Binding-site contacts:
Ligand atom O6 contacts residue ASN370 of chain 1.M at 4.5 Å.
Ligand atom O6 contacts residue PRO369 of chain 1.M at 3.4 Å.
Ligand atom C5 contacts residue ASN370 of chain 1.M at 3.7 Å.
Ligand atom C2 contacts residue ASN370 of chain 1.M at 2.5 Å.
Ligand atom C1 contacts residue ASN370 of chain 1.M at 1.4 Å.
Ligand atom O5 contacts residue PRO369 of chain 1.M at 4.5 Å.
Ligand atom O5 contacts residue ASN370 of chain 1.M at 2.4 Å (h-bond).
Ligand atom C3 contacts residue ASN370 of chain 1.M at 3.8 Å.
Ligand atom C7 contacts residue ASN370 of chain 1.M at 3.9 Å.
Ligand atom N2 contacts residue ASN370 of chain 1.M at 2.9 Å (h-bond).
Ligand atom C4 contacts residue ASN370 of chain 1.M at 4.3 Å.

Sequence of chain 1.M:
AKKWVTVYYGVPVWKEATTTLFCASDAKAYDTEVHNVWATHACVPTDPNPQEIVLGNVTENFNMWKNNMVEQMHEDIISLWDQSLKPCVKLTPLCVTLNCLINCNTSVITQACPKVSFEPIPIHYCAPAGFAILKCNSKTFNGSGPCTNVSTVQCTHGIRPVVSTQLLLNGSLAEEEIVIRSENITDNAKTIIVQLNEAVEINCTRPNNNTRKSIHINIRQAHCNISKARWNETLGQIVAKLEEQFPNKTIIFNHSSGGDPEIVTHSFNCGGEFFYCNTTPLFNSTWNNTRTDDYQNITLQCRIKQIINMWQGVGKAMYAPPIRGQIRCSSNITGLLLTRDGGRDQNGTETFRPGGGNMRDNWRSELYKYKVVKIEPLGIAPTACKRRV

The protein below binds the small molecule below.
Small molecule (SMILES): CC(=O)N[C@@H]1[C@@H](O)[C@H](O)[C@@H](CO)O[C@H]1O